Sequence of chain 2.A:
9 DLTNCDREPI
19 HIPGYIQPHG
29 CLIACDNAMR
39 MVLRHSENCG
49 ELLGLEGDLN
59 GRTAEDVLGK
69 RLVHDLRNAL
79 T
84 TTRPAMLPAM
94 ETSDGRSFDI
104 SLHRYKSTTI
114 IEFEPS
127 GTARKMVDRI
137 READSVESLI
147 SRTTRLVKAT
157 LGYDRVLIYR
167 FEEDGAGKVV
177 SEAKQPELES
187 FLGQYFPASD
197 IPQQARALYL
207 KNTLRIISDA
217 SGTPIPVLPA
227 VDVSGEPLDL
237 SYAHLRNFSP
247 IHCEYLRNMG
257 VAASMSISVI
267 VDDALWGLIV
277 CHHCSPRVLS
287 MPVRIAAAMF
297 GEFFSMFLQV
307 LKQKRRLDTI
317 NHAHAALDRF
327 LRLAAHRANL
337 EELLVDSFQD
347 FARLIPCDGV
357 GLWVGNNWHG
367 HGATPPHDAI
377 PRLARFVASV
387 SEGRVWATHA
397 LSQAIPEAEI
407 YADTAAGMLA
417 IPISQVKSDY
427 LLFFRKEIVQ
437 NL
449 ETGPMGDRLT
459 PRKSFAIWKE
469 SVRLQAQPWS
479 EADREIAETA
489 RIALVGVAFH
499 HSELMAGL

Binding-site contacts:
Ligand atom NB contacts residue PRO198 of chain 2.A at 3.5 Å.
Ligand atom CBA contacts residue CYS13 of chain 2.A at 1.8 Å (hydrophobic).
Ligand atom NC contacts residue ASP196 of chain 2.A at 3.1 Å (salt-bridge).
Ligand atom CHB contacts residue PRO198 of chain 2.A at 3.3 Å (hydrophobic).
Ligand atom O2B contacts residue PHE244 of chain 2.A at 3.3 Å.
Ligand atom C1B contacts residue ASP196 of chain 2.A at 3.5 Å.
Ligand atom CAC contacts residue TYR205 of chain 2.A at 3.4 Å (hydrophobic).
Ligand atom CGB contacts residue PHE244 of chain 2.A at 3.1 Å (hydrophobic).
Ligand atom O1C contacts residue ARG211 of chain 2.A at 2.8 Å (salt-bridge).
Ligand atom CAA contacts residue CYS13 of chain 2.A at 2.7 Å (hydrophobic).
Ligand atom OA contacts residue ASP196 of chain 2.A at 3.5 Å.
Ligand atom NB contacts residue ASP196 of chain 2.A at 2.8 Å (salt-bridge).
Ligand atom C4A contacts residue ASP196 of chain 2.A at 3.5 Å.
Ligand atom CBB contacts residue TYR205 of chain 2.A at 3.5 Å (hydrophobic).
Ligand atom C3C contacts residue ILE197 of chain 2.A at 3.5 Å (hydrophobic).
Ligand atom CGC contacts residue SER262 of chain 2.A at 3.0 Å.
Ligand atom NA contacts residue ASP196 of chain 2.A at 2.9 Å (salt-bridge).
Ligand atom CBD contacts residue PHE192 of chain 2.A at 3.0 Å (hydrophobic).
Ligand atom CHC contacts residue HIS248 of chain 2.A at 3.5 Å.
Ligand atom O2B contacts residue SER245 of chain 2.A at 3.0 Å (h-bond).
Ligand atom CMA contacts residue LEU457 of chain 2.A at 3.5 Å (hydrophobic).
Ligand atom C1B contacts residue PRO198 of chain 2.A at 3.1 Å (hydrophobic).
Ligand atom NC contacts residue ILE197 of chain 2.A at 3.5 Å.
Ligand atom C1C contacts residue HIS248 of chain 2.A at 3.4 Å.
Ligand atom O1C contacts residue TYR205 of chain 2.A at 3.5 Å (h-bond).
Ligand atom OD contacts residue HIS278 of chain 2.A at 2.6 Å (h-bond).
Ligand atom O1B contacts residue ARG242 of chain 2.A at 3.0 Å (salt-bridge).
Ligand atom O2C contacts residue SER262 of chain 2.A at 3.0 Å (h-bond).
Ligand atom O1B contacts residue TYR205 of chain 2.A at 2.8 Å (h-bond).
Ligand atom CHC contacts residue TYR205 of chain 2.A at 3.5 Å (hydrophobic).
Ligand atom O2B contacts residue ARG242 of chain 2.A at 2.9 Å (salt-bridge).
Ligand atom OA contacts residue TYR251 of chain 2.A at 3.3 Å.
Ligand atom CAB contacts residue TYR205 of chain 2.A at 3.2 Å (hydrophobic).
Ligand atom CBB contacts residue PHE244 of chain 2.A at 3.5 Å (hydrophobic).
Ligand atom C2B contacts residue PRO198 of chain 2.A at 3.3 Å (hydrophobic).
Ligand atom O1B contacts residue PHE244 of chain 2.A at 3.2 Å.
Ligand atom C2C contacts residue HIS248 of chain 2.A at 3.6 Å.
Ligand atom O1C contacts residue SER262 of chain 2.A at 2.7 Å (h-bond).
Ligand atom NC contacts residue HIS248 of chain 2.A at 3.4 Å (h-bond).
Ligand atom C4C contacts residue ILE197 of chain 2.A at 3.4 Å (hydrophobic).

The small molecule below binds the protein below.
Small molecule (SMILES): C=CC1=C(C)/C(=C\c2[nH]c(/C=C3\N=C(/C=C4\NC(=O)[C@@H](C)\C4=C/C)C(C)=C3CCC(=O)O)c(CCC(=O)O)c2C)NC1=O